This protein binds this small molecule.
Small molecule (SMILES): Cc1cn([C@H]2C[C@H](O[P](=O)(O)OC[C@H]3O[C@@H](n4cnc5c(N)ncnc54)C[C@@H]3O[P](=O)(O)OC[C@H]3O[C@@H](n4ccc(N)nc4=O)C[C@@H]3O[P](=O)(O)OC[C@H]3O[C@@H](n4cc(C)c(=O)[nH]c4=O)C[C@@H]3O)[C@@H](CO[P](=O)(O)O[C@H]3C[C@H](n4cnc5c(=O)nc(N)[nH]c54)O[C@@H]3CO[P](=O)(O)O[C@H]3C[C@H](n4cnc5c(N)ncnc54)O[C@@H]3CO[P](=O)(O)O[C@H]3C[C@H](n4cnc5c(N)ncnc54)O[C@@H]3CO)O2)c(=O)[nH]c1=O

Sequence of chain 1.E:
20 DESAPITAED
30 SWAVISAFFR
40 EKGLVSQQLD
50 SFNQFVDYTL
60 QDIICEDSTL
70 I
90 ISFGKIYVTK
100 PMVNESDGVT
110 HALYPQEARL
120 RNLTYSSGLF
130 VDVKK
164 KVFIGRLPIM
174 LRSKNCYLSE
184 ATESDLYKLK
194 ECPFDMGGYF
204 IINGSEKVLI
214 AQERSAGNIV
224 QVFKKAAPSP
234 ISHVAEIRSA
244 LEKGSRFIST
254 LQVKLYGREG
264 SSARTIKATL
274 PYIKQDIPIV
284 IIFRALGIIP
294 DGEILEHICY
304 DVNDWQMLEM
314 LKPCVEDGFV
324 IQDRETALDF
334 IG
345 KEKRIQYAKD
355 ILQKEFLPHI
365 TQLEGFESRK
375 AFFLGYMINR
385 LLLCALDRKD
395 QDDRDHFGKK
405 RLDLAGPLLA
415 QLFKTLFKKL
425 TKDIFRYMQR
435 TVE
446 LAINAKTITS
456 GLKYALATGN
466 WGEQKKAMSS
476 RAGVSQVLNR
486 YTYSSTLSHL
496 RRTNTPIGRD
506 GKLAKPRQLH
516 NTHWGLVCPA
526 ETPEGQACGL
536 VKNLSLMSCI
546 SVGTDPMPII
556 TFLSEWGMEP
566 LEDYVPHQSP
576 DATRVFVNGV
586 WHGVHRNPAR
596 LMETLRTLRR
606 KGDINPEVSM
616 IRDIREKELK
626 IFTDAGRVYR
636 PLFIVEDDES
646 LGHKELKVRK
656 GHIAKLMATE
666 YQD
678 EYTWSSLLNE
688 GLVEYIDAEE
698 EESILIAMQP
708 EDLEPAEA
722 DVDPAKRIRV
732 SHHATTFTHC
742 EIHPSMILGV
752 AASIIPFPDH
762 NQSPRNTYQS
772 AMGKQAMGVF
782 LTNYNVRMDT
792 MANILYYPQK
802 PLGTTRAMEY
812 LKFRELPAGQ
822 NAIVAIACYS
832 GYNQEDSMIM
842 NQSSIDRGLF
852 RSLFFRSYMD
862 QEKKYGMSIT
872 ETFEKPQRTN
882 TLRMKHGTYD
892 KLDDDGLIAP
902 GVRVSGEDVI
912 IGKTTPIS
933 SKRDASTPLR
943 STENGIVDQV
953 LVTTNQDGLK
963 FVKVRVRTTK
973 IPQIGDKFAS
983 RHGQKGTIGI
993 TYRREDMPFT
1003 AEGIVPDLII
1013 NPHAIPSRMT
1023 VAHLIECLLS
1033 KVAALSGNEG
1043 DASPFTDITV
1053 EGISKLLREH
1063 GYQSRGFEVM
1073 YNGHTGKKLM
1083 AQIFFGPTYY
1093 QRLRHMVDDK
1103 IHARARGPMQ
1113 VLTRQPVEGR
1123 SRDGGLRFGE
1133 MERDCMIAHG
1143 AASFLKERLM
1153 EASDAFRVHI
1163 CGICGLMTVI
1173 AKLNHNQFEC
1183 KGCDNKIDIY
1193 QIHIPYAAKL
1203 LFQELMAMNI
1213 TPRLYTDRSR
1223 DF

Binding-site contacts:
Ligand atom C8 contacts residue ASP505 of chain 1.E at 4.3 Å.
Ligand atom OP1 contacts residue HIS1387 of chain 1.D at 4.2 Å.
Ligand atom C4' contacts residue LYS507 of chain 1.E at 4.5 Å.
Ligand atom OP1 contacts residue ALA1108 of chain 1.D at 4.1 Å.
Ligand atom C4' contacts residue HIS1387 of chain 1.D at 4.0 Å.
Ligand atom C4 contacts residue ASP505 of chain 1.E at 4.2 Å.
Ligand atom C4' contacts residue HIS1387 of chain 1.D at 4.2 Å.
Ligand atom N7 contacts residue ASP505 of chain 1.E at 3.7 Å.
Ligand atom O5' contacts residue LYS507 of chain 1.E at 3.2 Å (salt-bridge).
Ligand atom N6 contacts residue ASP505 of chain 1.E at 3.8 Å.
Ligand atom OP1 contacts residue LYS1109 of chain 1.D at 4.3 Å.
Ligand atom O3' contacts residue HIS1387 of chain 1.D at 4.2 Å.
Ligand atom C5' contacts residue LYS507 of chain 1.E at 3.0 Å.
Ligand atom C5 contacts residue ASP505 of chain 1.E at 3.6 Å.
Ligand atom N1 contacts residue ASP505 of chain 1.E at 4.3 Å.
Ligand atom C6 contacts residue ASP505 of chain 1.E at 3.6 Å.
Ligand atom O4' contacts residue HIS1387 of chain 1.D at 3.8 Å.
Ligand atom C5' contacts residue HIS1387 of chain 1.D at 3.4 Å.
Ligand atom OP2 contacts residue ASN1110 of chain 1.D at 4.2 Å.

Sequence of chain 1.D:
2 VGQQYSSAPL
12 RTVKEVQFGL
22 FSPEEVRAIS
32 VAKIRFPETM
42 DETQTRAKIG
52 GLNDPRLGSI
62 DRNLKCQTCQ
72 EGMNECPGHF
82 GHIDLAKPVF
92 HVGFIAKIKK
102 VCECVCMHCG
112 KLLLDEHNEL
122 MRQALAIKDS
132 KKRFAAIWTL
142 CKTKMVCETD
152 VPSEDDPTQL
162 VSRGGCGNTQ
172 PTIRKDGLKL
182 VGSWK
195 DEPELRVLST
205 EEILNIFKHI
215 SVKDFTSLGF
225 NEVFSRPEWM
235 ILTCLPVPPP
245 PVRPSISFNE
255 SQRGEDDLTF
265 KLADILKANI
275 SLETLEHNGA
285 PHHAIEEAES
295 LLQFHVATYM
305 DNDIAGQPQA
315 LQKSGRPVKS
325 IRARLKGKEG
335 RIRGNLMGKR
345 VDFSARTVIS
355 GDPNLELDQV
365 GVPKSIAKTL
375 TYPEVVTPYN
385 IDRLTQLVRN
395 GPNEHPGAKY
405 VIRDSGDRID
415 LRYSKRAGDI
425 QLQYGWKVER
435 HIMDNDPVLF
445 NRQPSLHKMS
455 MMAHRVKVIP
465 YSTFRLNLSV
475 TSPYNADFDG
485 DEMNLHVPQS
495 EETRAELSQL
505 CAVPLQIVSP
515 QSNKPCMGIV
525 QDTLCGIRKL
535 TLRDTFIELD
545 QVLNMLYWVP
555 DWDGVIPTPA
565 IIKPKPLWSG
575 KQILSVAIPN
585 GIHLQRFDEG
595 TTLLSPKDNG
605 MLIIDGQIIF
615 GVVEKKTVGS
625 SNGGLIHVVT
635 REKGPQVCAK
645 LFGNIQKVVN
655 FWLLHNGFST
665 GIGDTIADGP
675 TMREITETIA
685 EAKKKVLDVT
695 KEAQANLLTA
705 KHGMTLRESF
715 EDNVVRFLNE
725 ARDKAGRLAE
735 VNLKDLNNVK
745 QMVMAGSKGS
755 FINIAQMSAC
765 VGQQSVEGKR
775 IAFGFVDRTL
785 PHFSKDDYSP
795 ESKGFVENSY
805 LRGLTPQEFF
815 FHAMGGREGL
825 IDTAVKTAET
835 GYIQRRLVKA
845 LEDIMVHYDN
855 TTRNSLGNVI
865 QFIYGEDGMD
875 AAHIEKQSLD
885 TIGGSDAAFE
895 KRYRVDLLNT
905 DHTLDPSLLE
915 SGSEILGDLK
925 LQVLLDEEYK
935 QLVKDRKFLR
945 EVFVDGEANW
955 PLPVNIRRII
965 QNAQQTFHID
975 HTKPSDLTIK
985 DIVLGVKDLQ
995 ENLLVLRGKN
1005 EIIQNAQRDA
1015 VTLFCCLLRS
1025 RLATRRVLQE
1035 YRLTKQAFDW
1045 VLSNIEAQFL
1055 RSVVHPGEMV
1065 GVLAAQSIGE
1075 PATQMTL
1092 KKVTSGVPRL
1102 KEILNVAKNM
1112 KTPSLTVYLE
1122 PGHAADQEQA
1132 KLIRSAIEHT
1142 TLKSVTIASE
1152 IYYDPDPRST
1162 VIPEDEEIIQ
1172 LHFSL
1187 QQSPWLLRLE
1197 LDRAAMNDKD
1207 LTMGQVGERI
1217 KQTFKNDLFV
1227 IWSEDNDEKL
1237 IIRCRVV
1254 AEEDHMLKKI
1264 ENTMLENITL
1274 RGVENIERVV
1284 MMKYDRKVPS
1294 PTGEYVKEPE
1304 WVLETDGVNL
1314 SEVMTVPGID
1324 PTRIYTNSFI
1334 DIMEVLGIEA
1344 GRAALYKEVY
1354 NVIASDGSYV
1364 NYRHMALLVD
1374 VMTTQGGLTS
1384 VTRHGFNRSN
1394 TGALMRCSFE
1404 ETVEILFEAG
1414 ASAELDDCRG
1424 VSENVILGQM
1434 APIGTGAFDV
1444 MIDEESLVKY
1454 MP